Sequence of chain 1.A:
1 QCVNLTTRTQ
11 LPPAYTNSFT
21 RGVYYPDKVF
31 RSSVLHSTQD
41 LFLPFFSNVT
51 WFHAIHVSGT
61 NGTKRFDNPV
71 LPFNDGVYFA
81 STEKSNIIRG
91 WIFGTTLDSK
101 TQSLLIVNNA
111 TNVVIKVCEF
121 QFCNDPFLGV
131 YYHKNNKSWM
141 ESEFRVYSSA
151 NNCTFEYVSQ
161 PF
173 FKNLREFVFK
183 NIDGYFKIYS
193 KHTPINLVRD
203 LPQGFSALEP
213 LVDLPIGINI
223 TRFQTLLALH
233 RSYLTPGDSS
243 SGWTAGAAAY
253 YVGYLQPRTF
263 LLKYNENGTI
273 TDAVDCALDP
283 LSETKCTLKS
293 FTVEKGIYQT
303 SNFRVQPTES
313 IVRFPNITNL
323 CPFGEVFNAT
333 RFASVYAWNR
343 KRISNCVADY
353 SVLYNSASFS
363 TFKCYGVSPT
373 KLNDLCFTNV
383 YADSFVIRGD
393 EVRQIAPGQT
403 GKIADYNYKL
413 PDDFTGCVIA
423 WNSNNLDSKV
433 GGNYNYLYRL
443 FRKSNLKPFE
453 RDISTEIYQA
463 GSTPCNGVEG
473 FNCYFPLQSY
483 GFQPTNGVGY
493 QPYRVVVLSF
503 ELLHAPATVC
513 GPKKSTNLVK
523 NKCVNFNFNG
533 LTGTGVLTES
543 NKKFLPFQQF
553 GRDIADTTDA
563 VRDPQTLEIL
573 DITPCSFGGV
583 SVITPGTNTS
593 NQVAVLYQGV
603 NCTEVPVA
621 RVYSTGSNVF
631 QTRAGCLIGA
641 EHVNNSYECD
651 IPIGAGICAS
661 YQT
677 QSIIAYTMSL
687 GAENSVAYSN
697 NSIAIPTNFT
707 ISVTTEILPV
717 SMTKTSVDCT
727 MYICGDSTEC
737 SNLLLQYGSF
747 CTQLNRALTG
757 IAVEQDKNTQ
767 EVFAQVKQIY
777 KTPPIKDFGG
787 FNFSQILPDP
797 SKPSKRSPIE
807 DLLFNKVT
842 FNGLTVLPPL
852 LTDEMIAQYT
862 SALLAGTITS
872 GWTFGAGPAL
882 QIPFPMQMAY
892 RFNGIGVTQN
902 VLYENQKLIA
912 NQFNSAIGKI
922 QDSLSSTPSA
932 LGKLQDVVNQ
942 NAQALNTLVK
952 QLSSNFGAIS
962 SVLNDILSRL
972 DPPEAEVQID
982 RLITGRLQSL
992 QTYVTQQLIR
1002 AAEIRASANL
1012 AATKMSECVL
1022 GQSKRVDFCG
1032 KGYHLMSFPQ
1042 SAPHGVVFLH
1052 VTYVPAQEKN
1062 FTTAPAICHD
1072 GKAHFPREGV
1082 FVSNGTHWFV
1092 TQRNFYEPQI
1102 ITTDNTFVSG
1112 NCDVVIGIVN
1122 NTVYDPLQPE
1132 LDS

Binding-site contacts:
Ligand atom C4 contacts residue ASN1121 of chain 1.A at 4.2 Å.
Ligand atom N2 contacts residue ASN1121 of chain 1.A at 2.9 Å (h-bond).
Ligand atom C8 contacts residue ILE1119 of chain 1.A at 4.4 Å (hydrophobic).
Ligand atom C7 contacts residue ASN1121 of chain 1.A at 3.5 Å.
Ligand atom O5 contacts residue ASN1121 of chain 1.A at 2.4 Å (h-bond).
Ligand atom C3 contacts residue ASN1121 of chain 1.A at 3.8 Å.
Ligand atom C2 contacts residue ASN1121 of chain 1.A at 2.4 Å.
Ligand atom O7 contacts residue ASN1121 of chain 1.A at 3.7 Å.
Ligand atom C1 contacts residue ASN1121 of chain 1.A at 1.4 Å.
Ligand atom C5 contacts residue ASN1121 of chain 1.A at 3.7 Å.

This small molecule binds to this protein.
Small molecule (SMILES): CC(=O)N[C@@H]1[C@@H](O)[C@H](O)[C@@H](CO)O[C@H]1O